Sequence of chain 1.D:
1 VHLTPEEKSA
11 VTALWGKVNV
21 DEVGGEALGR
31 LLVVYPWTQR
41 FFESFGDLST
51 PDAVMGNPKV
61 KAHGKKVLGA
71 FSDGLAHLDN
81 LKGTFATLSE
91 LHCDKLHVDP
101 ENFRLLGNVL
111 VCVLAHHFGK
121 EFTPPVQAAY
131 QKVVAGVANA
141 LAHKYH

Sequence of chain 1.B:
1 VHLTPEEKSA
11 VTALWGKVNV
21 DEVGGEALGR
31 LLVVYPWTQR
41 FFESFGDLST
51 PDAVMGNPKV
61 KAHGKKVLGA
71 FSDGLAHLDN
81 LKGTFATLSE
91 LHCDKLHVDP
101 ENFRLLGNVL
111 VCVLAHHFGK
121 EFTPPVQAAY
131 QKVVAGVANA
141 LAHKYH

This protein binds this small molecule.
Small molecule (SMILES): O=C(O)c1cc(C(=O)O)cc(C(=O)O)c1

Binding-site contacts:
Ligand atom C1A contacts residue HIS2 of chain 1.D at 4.3 Å.
Ligand atom C5A contacts residue LYS82 of chain 1.D at 3.6 Å.
Ligand atom O5A contacts residue ASN80 of chain 1.D at 4.0 Å.
Ligand atom C2 contacts residue VAL1 of chain 1.D at 3.7 Å (hydrophobic).
Ligand atom O6A contacts residue LEU81 of chain 1.D at 2.7 Å (h-bond).
Ligand atom C2 contacts residue LYS82 of chain 1.B at 3.3 Å.
Ligand atom C1A contacts residue VAL1 of chain 1.D at 1.3 Å (hydrophobic).
Ligand atom C5A contacts residue ASP79 of chain 1.D at 4.2 Å.
Ligand atom O1A contacts residue VAL1 of chain 1.D at 2.2 Å (h-bond).
Ligand atom C5A contacts residue LEU81 of chain 1.D at 3.4 Å (hydrophobic).
Ligand atom O1A contacts residue HIS146 of chain 1.B at 4.0 Å.
Ligand atom O3A contacts residue LYS82 of chain 1.D at 4.3 Å.
Ligand atom O6A contacts residue LYS82 of chain 1.D at 3.9 Å.
Ligand atom O6A contacts residue ASN80 of chain 1.D at 3.5 Å.
Ligand atom C5A contacts residue ASN80 of chain 1.D at 4.2 Å.
Ligand atom C1 contacts residue VAL1 of chain 1.D at 2.4 Å (hydrophobic).
Ligand atom O1A contacts residue HIS2 of chain 1.D at 3.7 Å.
Ligand atom C2 contacts residue HIS143 of chain 1.B at 4.0 Å.
Ligand atom O6A contacts residue ASP79 of chain 1.D at 3.5 Å (salt-bridge).
Ligand atom O3A contacts residue LYS82 of chain 1.B at 2.3 Å (salt-bridge).
Ligand atom C6 contacts residue VAL1 of chain 1.D at 2.8 Å (hydrophobic).
Ligand atom C5 contacts residue VAL1 of chain 1.D at 4.2 Å (hydrophobic).
Ligand atom C4 contacts residue LYS82 of chain 1.B at 3.7 Å.
Ligand atom O5A contacts residue LYS82 of chain 1.D at 2.6 Å (salt-bridge).
Ligand atom O6A contacts residue LEU78 of chain 1.D at 4.0 Å.
Ligand atom C3 contacts residue LYS82 of chain 1.B at 2.6 Å.
Ligand atom C3A contacts residue LYS82 of chain 1.B at 1.4 Å.
Ligand atom O5A contacts residue LEU81 of chain 1.D at 3.3 Å (h-bond).
Ligand atom O1A contacts residue HIS143 of chain 1.B at 4.1 Å.